Sequence of chain 1.B:
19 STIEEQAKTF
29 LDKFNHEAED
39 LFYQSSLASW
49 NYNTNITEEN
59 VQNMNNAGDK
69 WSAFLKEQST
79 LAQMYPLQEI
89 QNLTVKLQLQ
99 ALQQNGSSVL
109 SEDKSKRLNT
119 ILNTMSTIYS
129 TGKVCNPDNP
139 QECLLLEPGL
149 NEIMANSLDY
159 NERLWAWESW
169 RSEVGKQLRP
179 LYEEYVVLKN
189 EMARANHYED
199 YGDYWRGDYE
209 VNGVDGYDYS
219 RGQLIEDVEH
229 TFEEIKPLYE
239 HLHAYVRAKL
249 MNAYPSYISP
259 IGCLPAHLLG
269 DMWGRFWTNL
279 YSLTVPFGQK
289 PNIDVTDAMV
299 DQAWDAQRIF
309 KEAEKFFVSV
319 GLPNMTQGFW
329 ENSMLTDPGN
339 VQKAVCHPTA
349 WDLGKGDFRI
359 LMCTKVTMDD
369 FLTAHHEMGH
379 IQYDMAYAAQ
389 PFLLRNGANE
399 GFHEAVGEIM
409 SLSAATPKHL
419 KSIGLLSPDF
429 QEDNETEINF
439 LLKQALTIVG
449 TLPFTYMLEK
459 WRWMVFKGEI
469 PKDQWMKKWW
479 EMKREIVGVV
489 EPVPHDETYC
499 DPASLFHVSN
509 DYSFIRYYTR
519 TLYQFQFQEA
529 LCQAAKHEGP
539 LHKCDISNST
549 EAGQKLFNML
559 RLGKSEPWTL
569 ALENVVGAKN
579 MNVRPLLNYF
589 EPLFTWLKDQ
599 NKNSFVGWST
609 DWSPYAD

Binding-site contacts:
Ligand atom C3 contacts residue ASN432 of chain 1.B at 3.7 Å.
Ligand atom C5 contacts residue ASN432 of chain 1.B at 3.6 Å.
Ligand atom C6 contacts residue LYS541 of chain 1.B at 3.6 Å.
Ligand atom N2 contacts residue ASN432 of chain 1.B at 2.9 Å (h-bond).
Ligand atom O5 contacts residue GLU435 of chain 1.B at 3.3 Å (salt-bridge).
Ligand atom C2 contacts residue ASN432 of chain 1.B at 2.5 Å.
Ligand atom O6 contacts residue GLU435 of chain 1.B at 3.9 Å.
Ligand atom C6 contacts residue GLU435 of chain 1.B at 3.9 Å.
Ligand atom C1 contacts residue ASN432 of chain 1.B at 1.4 Å.
Ligand atom O6 contacts residue LYS541 of chain 1.B at 2.6 Å (salt-bridge).
Ligand atom C5 contacts residue GLU435 of chain 1.B at 4.2 Å.
Ligand atom O5 contacts residue ASN432 of chain 1.B at 2.3 Å (h-bond).
Ligand atom O7 contacts residue PRO538 of chain 1.B at 3.5 Å.
Ligand atom C7 contacts residue ASN432 of chain 1.B at 3.9 Å.
Ligand atom C4 contacts residue ASN432 of chain 1.B at 4.2 Å.
Ligand atom O3 contacts residue PRO538 of chain 1.B at 4.4 Å.
Ligand atom C2 contacts residue GLU435 of chain 1.B at 4.4 Å.
Ligand atom O7 contacts residue ASN432 of chain 1.B at 4.4 Å.
Ligand atom O3 contacts residue GLY537 of chain 1.B at 4.2 Å.
Ligand atom C1 contacts residue GLU435 of chain 1.B at 4.2 Å.

This protein binds this small molecule.
Small molecule (SMILES): CC(=O)N[C@H]1[C@H](O[C@H]2[C@H](O)[C@@H](NC(C)=O)CO[C@@H]2CO)O[C@H](CO)[C@@H](O)[C@@H]1O